Sequence of chain 4.A:
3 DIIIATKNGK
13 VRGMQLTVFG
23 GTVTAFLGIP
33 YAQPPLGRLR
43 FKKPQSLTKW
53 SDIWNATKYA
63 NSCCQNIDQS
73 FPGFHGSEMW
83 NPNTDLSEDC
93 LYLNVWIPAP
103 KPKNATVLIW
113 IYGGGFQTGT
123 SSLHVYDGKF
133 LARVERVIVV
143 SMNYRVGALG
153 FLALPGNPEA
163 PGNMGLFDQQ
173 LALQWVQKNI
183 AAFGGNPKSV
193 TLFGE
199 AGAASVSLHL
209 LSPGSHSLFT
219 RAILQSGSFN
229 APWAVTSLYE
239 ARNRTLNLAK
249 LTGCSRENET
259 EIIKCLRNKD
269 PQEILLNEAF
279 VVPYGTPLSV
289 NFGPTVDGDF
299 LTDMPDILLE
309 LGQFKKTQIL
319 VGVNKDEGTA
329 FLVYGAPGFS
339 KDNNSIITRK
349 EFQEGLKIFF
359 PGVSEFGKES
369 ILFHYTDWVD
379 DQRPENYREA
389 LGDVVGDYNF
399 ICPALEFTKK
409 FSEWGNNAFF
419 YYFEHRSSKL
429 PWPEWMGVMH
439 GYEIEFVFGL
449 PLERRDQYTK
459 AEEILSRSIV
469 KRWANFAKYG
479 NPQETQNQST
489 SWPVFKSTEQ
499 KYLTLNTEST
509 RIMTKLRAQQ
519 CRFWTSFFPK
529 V

Binding-site contacts:
Ligand atom O7 contacts residue ARG465 of chain 4.A at 3.6 Å.
Ligand atom C7 contacts residue ARG465 of chain 4.A at 4.0 Å.
Ligand atom O7 contacts residue ASN485 of chain 4.A at 3.3 Å (h-bond).
Ligand atom C7 contacts residue GLU482 of chain 4.A at 4.2 Å.
Ligand atom C7 contacts residue ASN485 of chain 4.A at 3.2 Å.
Ligand atom C8 contacts residue ARG465 of chain 4.A at 3.9 Å.
Ligand atom O5 contacts residue ASN485 of chain 4.A at 2.4 Å (h-bond).
Ligand atom O3 contacts residue ARG465 of chain 4.A at 4.1 Å.
Ligand atom N2 contacts residue ASN485 of chain 4.A at 2.7 Å (h-bond).
Ligand atom C5 contacts residue ASN485 of chain 4.A at 3.7 Å.
Ligand atom C3 contacts residue ASN485 of chain 4.A at 3.7 Å.
Ligand atom C8 contacts residue GLU482 of chain 4.A at 4.0 Å.
Ligand atom O7 contacts residue GLU482 of chain 4.A at 4.4 Å.
Ligand atom C4 contacts residue ASN485 of chain 4.A at 4.2 Å.
Ligand atom C1 contacts residue ASN485 of chain 4.A at 1.4 Å.
Ligand atom C2 contacts residue ASN485 of chain 4.A at 2.3 Å.
Ligand atom C8 contacts residue ASN485 of chain 4.A at 4.4 Å.
Ligand atom C8 contacts residue LYS469 of chain 4.A at 4.0 Å.

This small molecule binds to this protein.
Small molecule (SMILES): CC(=O)N[C@@H]1[C@@H](O)[C@H](O)[C@@H](CO)O[C@H]1O